Binding-site contacts:
Ligand atom OD2 contacts residue GLU911 of chain 5.X at 3.4 Å (salt-bridge).
Ligand atom CG contacts residue GLY667 of chain 5.X at 3.7 Å.
Ligand atom CG contacts residue GLU911 of chain 5.X at 3.5 Å.
Ligand atom CE1 contacts residue ARG46 of chain 5.V at 3.7 Å.
Ligand atom N contacts residue GLY873 of chain 5.X at 3.8 Å.
Ligand atom CB contacts residue PHE913 of chain 5.X at 3.9 Å (hydrophobic).
Ligand atom OG contacts residue PHE45 of chain 5.V at 3.3 Å (h-bond).
Ligand atom CA contacts residue ARG666 of chain 5.X at 3.6 Å.
Ligand atom O contacts residue GLY42 of chain 5.V at 3.5 Å.
Ligand atom OD2 contacts residue GLY667 of chain 5.X at 3.7 Å.
Ligand atom CB contacts residue ARG666 of chain 5.X at 3.9 Å.
Ligand atom O contacts residue ASN43 of chain 5.V at 3.6 Å.
Ligand atom ND2 contacts residue THR49 of chain 5.V at 3.9 Å.
Ligand atom OD2 contacts residue PRO864 of chain 5.X at 3.6 Å.
Ligand atom CG contacts residue ASN634 of chain 5.X at 3.9 Å.
Ligand atom OD1 contacts residue ARG666 of chain 5.X at 3.7 Å.
Ligand atom O contacts residue ASN634 of chain 5.X at 3.0 Å (h-bond).
Ligand atom N contacts residue GLY42 of chain 5.V at 3.5 Å (h-bond).
Ligand atom CD1 contacts residue ARG33 of chain 5.V at 3.8 Å.
Ligand atom CB contacts residue GLY42 of chain 5.V at 3.7 Å.
Ligand atom CB contacts residue ASN47 of chain 5.V at 3.7 Å.
Ligand atom CD2 contacts residue ALA20 of chain 5.V at 3.8 Å (hydrophobic).
Ligand atom OG contacts residue ARG46 of chain 5.V at 3.2 Å.
Ligand atom C contacts residue ASN634 of chain 5.X at 3.8 Å.
Ligand atom CB contacts residue ALA874 of chain 5.X at 3.9 Å (hydrophobic).
Ligand atom O contacts residue ALA874 of chain 5.X at 3.7 Å.
Ligand atom CD1 contacts residue SER21 of chain 5.V at 3.4 Å.
Ligand atom O contacts residue ARG46 of chain 5.V at 3.9 Å.
Ligand atom CD1 contacts residue ARG46 of chain 5.V at 3.9 Å.
Ligand atom OD1 contacts residue GLY667 of chain 5.X at 3.3 Å (h-bond).
Ligand atom N contacts residue ARG666 of chain 5.X at 3.4 Å.
Ligand atom N contacts residue ARG666 of chain 5.X at 3.4 Å (salt-bridge).
Ligand atom N contacts residue ALA874 of chain 5.X at 3.8 Å.
Ligand atom CG2 contacts residue TYR636 of chain 5.X at 3.8 Å (hydrophobic).
Ligand atom N contacts residue ARG46 of chain 5.V at 3.9 Å.
Ligand atom CD1 contacts residue ARG666 of chain 5.X at 3.9 Å.
Ligand atom C contacts residue ARG666 of chain 5.X at 3.7 Å.
Ligand atom CB contacts residue GLU911 of chain 5.X at 3.6 Å.
Ligand atom N contacts residue SER871 of chain 5.X at 3.6 Å.
Ligand atom OD1 contacts residue ASN634 of chain 5.X at 3.2 Å (h-bond).

A small-molecule ligand and the protein it binds are described below.
Small molecule (SMILES): CC[C@H](C)[C@H](NC(=O)[C@@H](N)CC(=O)O)C(=O)N[C@@H](CC(N)=O)C(=O)N[C@@H](Cc1ccccc1)C(=O)N[C@@H](CO)C(=O)N[C@@H](CO)C(=O)N[C@H](C=O)CC(C)C

Sequence of chain 5.V:
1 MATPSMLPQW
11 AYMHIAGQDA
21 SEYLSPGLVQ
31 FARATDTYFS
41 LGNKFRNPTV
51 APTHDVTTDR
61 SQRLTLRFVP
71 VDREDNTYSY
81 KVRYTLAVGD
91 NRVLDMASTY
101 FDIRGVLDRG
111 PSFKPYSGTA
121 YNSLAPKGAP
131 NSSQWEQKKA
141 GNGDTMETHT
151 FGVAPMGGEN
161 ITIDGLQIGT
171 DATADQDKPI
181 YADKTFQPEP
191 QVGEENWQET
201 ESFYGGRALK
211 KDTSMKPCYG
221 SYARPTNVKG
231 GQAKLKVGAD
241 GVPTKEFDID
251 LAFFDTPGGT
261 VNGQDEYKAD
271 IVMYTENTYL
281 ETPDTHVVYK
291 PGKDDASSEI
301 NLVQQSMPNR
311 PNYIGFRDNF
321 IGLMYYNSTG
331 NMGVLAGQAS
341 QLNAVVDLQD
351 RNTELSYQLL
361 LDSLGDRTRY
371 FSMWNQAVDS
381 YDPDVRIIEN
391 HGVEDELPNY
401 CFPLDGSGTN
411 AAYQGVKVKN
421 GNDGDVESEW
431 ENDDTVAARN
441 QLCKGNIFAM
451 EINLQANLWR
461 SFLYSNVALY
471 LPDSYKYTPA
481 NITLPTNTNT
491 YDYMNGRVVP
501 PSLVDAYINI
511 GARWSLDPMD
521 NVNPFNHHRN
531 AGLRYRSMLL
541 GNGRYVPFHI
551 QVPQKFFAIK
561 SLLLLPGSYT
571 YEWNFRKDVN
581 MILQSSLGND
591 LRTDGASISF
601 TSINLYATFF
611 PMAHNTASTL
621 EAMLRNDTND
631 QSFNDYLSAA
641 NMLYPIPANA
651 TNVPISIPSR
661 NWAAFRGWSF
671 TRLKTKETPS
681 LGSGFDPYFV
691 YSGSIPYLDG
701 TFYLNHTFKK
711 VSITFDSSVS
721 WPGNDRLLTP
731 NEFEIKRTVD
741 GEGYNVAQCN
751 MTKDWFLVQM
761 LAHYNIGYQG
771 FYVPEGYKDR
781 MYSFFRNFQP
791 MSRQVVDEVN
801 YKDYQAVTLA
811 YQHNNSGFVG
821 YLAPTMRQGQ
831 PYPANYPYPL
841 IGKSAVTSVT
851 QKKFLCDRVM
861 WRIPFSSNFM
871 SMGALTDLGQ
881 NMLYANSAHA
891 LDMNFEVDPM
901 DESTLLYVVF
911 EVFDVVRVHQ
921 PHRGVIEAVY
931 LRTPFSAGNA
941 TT

Sequence of chain 5.X:
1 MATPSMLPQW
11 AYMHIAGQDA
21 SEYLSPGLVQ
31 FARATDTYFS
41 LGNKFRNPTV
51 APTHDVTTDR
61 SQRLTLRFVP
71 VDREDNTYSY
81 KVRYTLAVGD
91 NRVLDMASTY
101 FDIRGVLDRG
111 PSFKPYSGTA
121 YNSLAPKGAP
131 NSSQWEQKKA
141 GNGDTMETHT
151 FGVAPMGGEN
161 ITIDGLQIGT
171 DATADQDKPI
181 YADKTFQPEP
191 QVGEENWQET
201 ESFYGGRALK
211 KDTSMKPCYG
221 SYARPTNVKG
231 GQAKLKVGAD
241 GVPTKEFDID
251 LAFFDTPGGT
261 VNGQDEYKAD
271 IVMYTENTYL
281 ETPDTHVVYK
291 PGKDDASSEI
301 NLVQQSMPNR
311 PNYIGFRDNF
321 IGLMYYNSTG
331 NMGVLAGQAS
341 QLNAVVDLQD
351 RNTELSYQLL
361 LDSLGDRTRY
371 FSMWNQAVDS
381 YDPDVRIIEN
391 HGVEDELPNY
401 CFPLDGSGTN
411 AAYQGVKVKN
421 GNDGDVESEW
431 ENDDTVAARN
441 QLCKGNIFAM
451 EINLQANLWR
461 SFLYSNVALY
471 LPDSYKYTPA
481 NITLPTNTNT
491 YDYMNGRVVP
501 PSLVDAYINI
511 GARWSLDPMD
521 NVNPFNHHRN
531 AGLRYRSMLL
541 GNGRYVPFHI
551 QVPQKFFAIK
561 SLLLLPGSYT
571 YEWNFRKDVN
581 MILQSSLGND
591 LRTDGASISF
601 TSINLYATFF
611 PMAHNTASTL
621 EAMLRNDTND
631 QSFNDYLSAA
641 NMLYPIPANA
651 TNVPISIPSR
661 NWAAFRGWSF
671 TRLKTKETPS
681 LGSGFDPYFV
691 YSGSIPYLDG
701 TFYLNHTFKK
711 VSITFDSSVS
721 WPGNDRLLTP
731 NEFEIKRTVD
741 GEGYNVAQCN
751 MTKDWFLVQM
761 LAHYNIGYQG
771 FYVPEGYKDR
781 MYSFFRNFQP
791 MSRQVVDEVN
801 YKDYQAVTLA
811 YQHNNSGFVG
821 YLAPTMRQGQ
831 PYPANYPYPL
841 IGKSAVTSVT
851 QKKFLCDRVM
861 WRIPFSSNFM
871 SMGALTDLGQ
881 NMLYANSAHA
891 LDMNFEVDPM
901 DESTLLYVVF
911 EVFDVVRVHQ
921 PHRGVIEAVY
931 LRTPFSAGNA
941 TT